Binding-site contacts:
Ligand atom OD1 contacts residue VAL152 of chain 1.A at 3.3 Å.
Ligand atom CD1 contacts residue GLU63 of chain 1.A at 3.4 Å.
Ligand atom C contacts residue LYS66 of chain 1.A at 3.3 Å.
Ligand atom O contacts residue LYS66 of chain 1.A at 2.7 Å (salt-bridge).
Ligand atom OH contacts residue GLU30 of chain 1.E at 2.6 Å (salt-bridge).
Ligand atom CZ contacts residue GLU30 of chain 1.E at 3.4 Å.
Ligand atom CA contacts residue LEU97 of chain 1.E at 3.5 Å (hydrophobic).
Ligand atom N contacts residue GLN30 of chain 1.D at 3.1 Å (h-bond).
Ligand atom OH contacts residue GLN155 of chain 1.A at 3.4 Å.
Ligand atom O contacts residue HIS70 of chain 1.A at 3.2 Å.
Ligand atom N contacts residue TYR7 of chain 1.A at 3.5 Å (h-bond).
Ligand atom N contacts residue LYS66 of chain 1.A at 3.5 Å (salt-bridge).
Ligand atom N contacts residue TYR99 of chain 1.A at 3.1 Å (h-bond).
Ligand atom CA contacts residue ASP77 of chain 1.A at 3.5 Å.
Ligand atom CB contacts residue TYR99 of chain 1.A at 3.4 Å (hydrophobic).
Ligand atom O contacts residue THR143 of chain 1.A at 3.4 Å (h-bond).
Ligand atom C contacts residue TYR159 of chain 1.A at 3.4 Å (hydrophobic).
Ligand atom CG1 contacts residue HIS70 of chain 1.A at 3.4 Å.
Ligand atom OXT contacts residue GOL1 of chain 1.J at 2.8 Å (h-bond).
Ligand atom CD1 contacts residue TYR159 of chain 1.A at 3.6 Å (hydrophobic).
Ligand atom N contacts residue TYR171 of chain 1.A at 2.7 Å (h-bond).
Ligand atom O contacts residue TRP147 of chain 1.A at 2.7 Å (h-bond).
Ligand atom CA contacts residue TYR7 of chain 1.A at 3.4 Å (hydrophobic).
Ligand atom CB contacts residue TRP167 of chain 1.A at 3.5 Å (hydrophobic).
Ligand atom ND2 contacts residue TRP147 of chain 1.A at 3.3 Å.
Ligand atom O contacts residue GLN30 of chain 1.D at 3.3 Å (h-bond).
Ligand atom OH contacts residue LEU156 of chain 1.A at 3.4 Å (h-bond).
Ligand atom O contacts residue ASP93 of chain 1.D at 3.2 Å.
Ligand atom CZ contacts residue SER31 of chain 1.D at 3.3 Å.
Ligand atom O contacts residue SER94 of chain 1.D at 2.9 Å (h-bond).
Ligand atom CG1 contacts residue TYR116 of chain 1.A at 3.4 Å (hydrophobic).
Ligand atom CG2 contacts residue THR143 of chain 1.A at 3.5 Å.
Ligand atom C contacts residue TYR7 of chain 1.A at 3.5 Å (hydrophobic).
Ligand atom N contacts residue GLU63 of chain 1.A at 3.0 Å (salt-bridge).
Ligand atom N contacts residue TYR7 of chain 1.A at 2.9 Å (h-bond).
Ligand atom CB contacts residue ASP77 of chain 1.A at 3.4 Å.
Ligand atom CA contacts residue TYR171 of chain 1.A at 3.5 Å (hydrophobic).
Ligand atom N contacts residue ASP77 of chain 1.A at 2.7 Å (salt-bridge).
Ligand atom O contacts residue TYR159 of chain 1.A at 2.3 Å (h-bond).
Ligand atom CE2 contacts residue GLU30 of chain 1.E at 3.3 Å.

Sequence of chain 1.E:
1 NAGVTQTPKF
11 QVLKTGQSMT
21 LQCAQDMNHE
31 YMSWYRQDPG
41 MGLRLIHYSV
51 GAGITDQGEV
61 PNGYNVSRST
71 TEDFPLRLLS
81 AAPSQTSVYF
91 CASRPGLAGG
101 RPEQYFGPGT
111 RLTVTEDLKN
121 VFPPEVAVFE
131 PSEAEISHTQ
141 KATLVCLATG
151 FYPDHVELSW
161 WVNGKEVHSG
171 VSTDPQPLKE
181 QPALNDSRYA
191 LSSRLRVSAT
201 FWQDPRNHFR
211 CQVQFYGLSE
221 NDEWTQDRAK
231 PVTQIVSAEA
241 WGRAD

The small molecule below binds the protein below.
Small molecule (SMILES): CC[C@H](C)[C@H](NC(=O)[C@H](Cc1ccc(O)cc1)NC(=O)[C@H](CC(N)=O)NC(=O)[C@@H](NC(=O)[C@H](Cc1ccccc1)NC(=O)CNC(=O)[C@H](Cc1ccc(O)cc1)NC(=O)CNC(=O)[C@@H](N)CC(C)C)C(C)C)C(=O)O

Sequence of chain 1.A:
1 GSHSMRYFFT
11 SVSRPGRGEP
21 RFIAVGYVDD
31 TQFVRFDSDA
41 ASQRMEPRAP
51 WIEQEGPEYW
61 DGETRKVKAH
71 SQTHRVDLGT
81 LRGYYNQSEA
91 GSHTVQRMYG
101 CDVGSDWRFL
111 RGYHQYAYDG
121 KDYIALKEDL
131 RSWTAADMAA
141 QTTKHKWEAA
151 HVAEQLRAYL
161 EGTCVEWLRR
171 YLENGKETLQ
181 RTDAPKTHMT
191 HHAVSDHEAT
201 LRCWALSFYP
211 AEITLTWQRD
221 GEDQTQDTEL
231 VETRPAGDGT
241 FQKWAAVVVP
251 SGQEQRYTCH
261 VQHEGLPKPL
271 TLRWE

Sequence of chain 1.D:
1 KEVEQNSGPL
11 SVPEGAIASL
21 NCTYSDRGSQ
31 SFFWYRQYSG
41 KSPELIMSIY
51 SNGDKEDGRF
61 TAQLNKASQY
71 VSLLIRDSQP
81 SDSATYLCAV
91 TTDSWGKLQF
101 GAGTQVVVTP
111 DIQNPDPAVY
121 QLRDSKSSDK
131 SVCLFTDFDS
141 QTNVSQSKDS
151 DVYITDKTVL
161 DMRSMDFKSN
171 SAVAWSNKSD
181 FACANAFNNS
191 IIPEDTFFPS